Binding-site contacts:
Ligand atom OXT contacts residue ALA268 of chain 1.D at 4.3 Å.
Ligand atom OXT contacts residue ARG258 of chain 1.C at 3.2 Å (salt-bridge).
Ligand atom CG contacts residue PHE203 of chain 1.C at 3.9 Å (hydrophobic).
Ligand atom CD contacts residue ALA202 of chain 1.C at 4.0 Å (hydrophobic).
Ligand atom CB contacts residue ARG254 of chain 1.C at 3.0 Å.
Ligand atom CG contacts residue ALA202 of chain 1.C at 4.2 Å (hydrophobic).
Ligand atom C contacts residue ARG254 of chain 1.C at 3.7 Å.
Ligand atom CA contacts residue ARG254 of chain 1.C at 3.8 Å.
Ligand atom CD contacts residue ARG254 of chain 1.C at 3.3 Å.
Ligand atom C6 contacts residue ALA198 of chain 1.C at 4.1 Å (hydrophobic).
Ligand atom O contacts residue ARG254 of chain 1.C at 3.7 Å.
Ligand atom CG contacts residue ARG254 of chain 1.C at 3.5 Å.
Ligand atom O contacts residue ARG258 of chain 1.C at 3.1 Å (salt-bridge).
Ligand atom C contacts residue ARG258 of chain 1.C at 3.8 Å.
Ligand atom C6 contacts residue ALA202 of chain 1.C at 4.0 Å (hydrophobic).
Ligand atom CD contacts residue ALA198 of chain 1.C at 4.3 Å (hydrophobic).
Ligand atom OXT contacts residue ARG254 of chain 1.C at 3.9 Å.
Ligand atom CB contacts residue PHE203 of chain 1.C at 4.5 Å (hydrophobic).

Sequence of chain 1.C:
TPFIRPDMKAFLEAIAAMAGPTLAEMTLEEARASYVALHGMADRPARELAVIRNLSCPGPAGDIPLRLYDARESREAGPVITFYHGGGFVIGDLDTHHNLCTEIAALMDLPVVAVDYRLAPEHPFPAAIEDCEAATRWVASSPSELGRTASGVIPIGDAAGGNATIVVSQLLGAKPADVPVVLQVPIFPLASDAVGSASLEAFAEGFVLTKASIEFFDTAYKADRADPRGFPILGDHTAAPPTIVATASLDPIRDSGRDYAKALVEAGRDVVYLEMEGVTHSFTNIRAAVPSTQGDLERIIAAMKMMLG

A small-molecule ligand and the protein it binds are described below.
Small molecule (SMILES): CCCCCC(=O)O

Sequence of chain 1.D:
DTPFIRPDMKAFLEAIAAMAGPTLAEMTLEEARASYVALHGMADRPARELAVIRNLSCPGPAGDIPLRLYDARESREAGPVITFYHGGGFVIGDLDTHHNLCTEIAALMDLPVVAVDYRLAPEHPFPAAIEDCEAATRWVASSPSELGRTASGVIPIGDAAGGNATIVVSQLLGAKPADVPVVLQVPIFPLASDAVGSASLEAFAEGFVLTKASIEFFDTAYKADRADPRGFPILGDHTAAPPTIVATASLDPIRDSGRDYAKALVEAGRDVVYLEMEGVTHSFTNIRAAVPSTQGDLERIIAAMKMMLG